This protein binds this small molecule.
Small molecule (SMILES): CC(=O)N[C@H]1[C@H]([C@H](O)[C@H](O)CO)O[C@@](O[C@H](CO)[C@@H](O)[C@@H]2O[C@@H](C(=O)O)C[C@H](O)[C@H]2NC(C)=O)(C(=O)O)C[C@@H]1O

Sequence of chain 37.E:
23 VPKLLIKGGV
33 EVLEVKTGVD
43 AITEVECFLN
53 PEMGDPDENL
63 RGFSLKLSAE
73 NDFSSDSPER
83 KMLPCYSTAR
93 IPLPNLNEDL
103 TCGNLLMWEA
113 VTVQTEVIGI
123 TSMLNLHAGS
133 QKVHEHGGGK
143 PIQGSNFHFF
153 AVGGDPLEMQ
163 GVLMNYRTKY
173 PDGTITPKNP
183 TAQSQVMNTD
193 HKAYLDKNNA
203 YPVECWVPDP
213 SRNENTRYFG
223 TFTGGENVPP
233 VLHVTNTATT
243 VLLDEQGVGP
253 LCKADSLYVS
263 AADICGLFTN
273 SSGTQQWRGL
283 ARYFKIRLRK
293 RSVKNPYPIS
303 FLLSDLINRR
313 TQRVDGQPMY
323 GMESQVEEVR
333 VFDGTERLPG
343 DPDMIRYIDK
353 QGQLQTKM

Sequence of chain 37.A:
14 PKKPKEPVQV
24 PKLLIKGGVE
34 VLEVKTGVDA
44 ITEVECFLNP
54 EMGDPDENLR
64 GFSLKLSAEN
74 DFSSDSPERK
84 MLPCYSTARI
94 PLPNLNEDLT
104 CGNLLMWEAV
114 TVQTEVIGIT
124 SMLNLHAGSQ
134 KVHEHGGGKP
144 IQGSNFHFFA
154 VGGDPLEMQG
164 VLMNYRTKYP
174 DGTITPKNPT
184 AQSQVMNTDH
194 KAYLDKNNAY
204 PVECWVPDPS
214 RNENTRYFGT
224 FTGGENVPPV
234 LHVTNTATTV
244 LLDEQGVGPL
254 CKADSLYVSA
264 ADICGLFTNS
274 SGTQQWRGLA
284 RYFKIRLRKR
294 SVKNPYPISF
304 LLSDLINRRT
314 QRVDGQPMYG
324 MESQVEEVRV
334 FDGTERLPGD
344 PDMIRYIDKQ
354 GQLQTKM

Sequence of chain 37.D:
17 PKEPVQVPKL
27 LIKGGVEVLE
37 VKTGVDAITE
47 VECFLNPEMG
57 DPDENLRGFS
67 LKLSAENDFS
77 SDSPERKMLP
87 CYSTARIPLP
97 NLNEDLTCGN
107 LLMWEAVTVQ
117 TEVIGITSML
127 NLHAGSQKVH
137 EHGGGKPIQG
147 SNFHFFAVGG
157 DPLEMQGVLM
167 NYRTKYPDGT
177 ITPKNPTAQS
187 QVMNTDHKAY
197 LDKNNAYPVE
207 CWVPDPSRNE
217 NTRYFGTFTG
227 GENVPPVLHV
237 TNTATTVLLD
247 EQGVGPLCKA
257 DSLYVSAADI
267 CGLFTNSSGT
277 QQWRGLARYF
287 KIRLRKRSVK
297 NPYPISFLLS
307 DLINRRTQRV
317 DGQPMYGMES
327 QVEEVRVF

Binding-site contacts:
Ligand atom C10 contacts residue LEU62 of chain 37.E at 3.1 Å (hydrophobic).
Ligand atom C11 contacts residue PHE270 of chain 37.E at 3.9 Å (hydrophobic).
Ligand atom C9 contacts residue GLN278 of chain 37.E at 3.3 Å.
Ligand atom O1B contacts residue SER274 of chain 37.E at 3.3 Å (h-bond).
Ligand atom C10 contacts residue ASN272 of chain 37.E at 3.9 Å.
Ligand atom O7 contacts residue LEU62 of chain 37.E at 3.3 Å.
Ligand atom C8 contacts residue GLN278 of chain 37.E at 3.7 Å.
Ligand atom O1B contacts residue LYS68 of chain 37.E at 3.1 Å.
Ligand atom O8 contacts residue LYS68 of chain 37.E at 3.3 Å.
Ligand atom O1B contacts residue THR276 of chain 37.E at 3.4 Å (h-bond).
Ligand atom C11 contacts residue PHE75 of chain 37.A at 3.5 Å (hydrophobic).
Ligand atom O1A contacts residue LYS68 of chain 37.E at 3.8 Å.
Ligand atom O1A contacts residue THR276 of chain 37.E at 2.6 Å (h-bond).
Ligand atom O9 contacts residue LEU67 of chain 37.E at 3.1 Å.
Ligand atom C1 contacts residue THR276 of chain 37.E at 3.3 Å.
Ligand atom C9 contacts residue LEU67 of chain 37.E at 4.0 Å (hydrophobic).
Ligand atom C11 contacts residue HIS138 of chain 37.D at 3.5 Å.
Ligand atom C11 contacts residue ASN272 of chain 37.E at 3.5 Å.
Ligand atom C11 contacts residue PHE65 of chain 37.E at 3.7 Å (hydrophobic).
Ligand atom C9 contacts residue LYS68 of chain 37.E at 3.8 Å.
Ligand atom O9 contacts residue GLN278 of chain 37.E at 4.0 Å.
Ligand atom C10 contacts residue GLN278 of chain 37.E at 4.0 Å.
Ligand atom N5 contacts residue ASN272 of chain 37.E at 3.2 Å (h-bond).
Ligand atom O10 contacts residue LEU62 of chain 37.E at 2.8 Å.
Ligand atom C1 contacts residue LYS68 of chain 37.E at 3.8 Å.
Ligand atom C7 contacts residue GLN278 of chain 37.E at 3.9 Å.
Ligand atom C11 contacts residue GLN278 of chain 37.E at 3.5 Å.
Ligand atom O8 contacts residue THR276 of chain 37.E at 4.0 Å.
Ligand atom O1A contacts residue ASN272 of chain 37.E at 3.6 Å.
Ligand atom N5 contacts residue LEU62 of chain 37.E at 3.9 Å.
Ligand atom C6 contacts residue ASN272 of chain 37.E at 3.7 Å.
Ligand atom O9 contacts residue LYS68 of chain 37.E at 2.9 Å (salt-bridge).
Ligand atom C6 contacts residue LYS68 of chain 37.E at 4.0 Å.
Ligand atom O8 contacts residue GLN278 of chain 37.E at 3.5 Å (h-bond).
Ligand atom C11 contacts residue LEU62 of chain 37.E at 3.5 Å (hydrophobic).
Ligand atom O10 contacts residue PHE75 of chain 37.A at 3.9 Å.
Ligand atom C7 contacts residue LEU62 of chain 37.E at 3.8 Å (hydrophobic).
Ligand atom N5 contacts residue GLN278 of chain 37.E at 3.7 Å.
Ligand atom O8 contacts residue ASN272 of chain 37.E at 3.5 Å (h-bond).
Ligand atom C11 contacts residue THR276 of chain 37.E at 3.4 Å.